Binding-site contacts:
Ligand atom C1 contacts residue ASP796 of chain 1.B at 3.5 Å.
Ligand atom O7 contacts residue ILE1130 of chain 1.A at 4.3 Å.
Ligand atom C7 contacts residue ASN709 of chain 1.A at 3.4 Å.
Ligand atom C8 contacts residue GLY1131 of chain 1.A at 3.5 Å.
Ligand atom O7 contacts residue ASP796 of chain 1.B at 3.9 Å.
Ligand atom C6 contacts residue ASN709 of chain 1.A at 4.5 Å.
Ligand atom N2 contacts residue ASN709 of chain 1.A at 3.0 Å (h-bond).
Ligand atom C4 contacts residue ASN709 of chain 1.A at 4.0 Å.
Ligand atom C2 contacts residue ASN709 of chain 1.A at 2.5 Å.
Ligand atom C3 contacts residue ASN709 of chain 1.A at 3.7 Å.
Ligand atom C1 contacts residue ASN709 of chain 1.A at 1.3 Å.
Ligand atom C2 contacts residue ASP796 of chain 1.B at 3.9 Å.
Ligand atom O7 contacts residue ASN709 of chain 1.A at 3.5 Å (h-bond).
Ligand atom C5 contacts residue ASN709 of chain 1.A at 3.4 Å.
Ligand atom O5 contacts residue ASP796 of chain 1.B at 3.3 Å (salt-bridge).
Ligand atom C8 contacts residue ILE1130 of chain 1.A at 3.9 Å (hydrophobic).
Ligand atom O5 contacts residue ASN709 of chain 1.A at 2.0 Å (h-bond).

A protein and the small-molecule ligand that binds it are described below.
Small molecule (SMILES): CC(=O)N[C@@H]1[C@@H](O)[C@H](O)[C@@H](CO)O[C@H]1O

Sequence of chain 1.A:
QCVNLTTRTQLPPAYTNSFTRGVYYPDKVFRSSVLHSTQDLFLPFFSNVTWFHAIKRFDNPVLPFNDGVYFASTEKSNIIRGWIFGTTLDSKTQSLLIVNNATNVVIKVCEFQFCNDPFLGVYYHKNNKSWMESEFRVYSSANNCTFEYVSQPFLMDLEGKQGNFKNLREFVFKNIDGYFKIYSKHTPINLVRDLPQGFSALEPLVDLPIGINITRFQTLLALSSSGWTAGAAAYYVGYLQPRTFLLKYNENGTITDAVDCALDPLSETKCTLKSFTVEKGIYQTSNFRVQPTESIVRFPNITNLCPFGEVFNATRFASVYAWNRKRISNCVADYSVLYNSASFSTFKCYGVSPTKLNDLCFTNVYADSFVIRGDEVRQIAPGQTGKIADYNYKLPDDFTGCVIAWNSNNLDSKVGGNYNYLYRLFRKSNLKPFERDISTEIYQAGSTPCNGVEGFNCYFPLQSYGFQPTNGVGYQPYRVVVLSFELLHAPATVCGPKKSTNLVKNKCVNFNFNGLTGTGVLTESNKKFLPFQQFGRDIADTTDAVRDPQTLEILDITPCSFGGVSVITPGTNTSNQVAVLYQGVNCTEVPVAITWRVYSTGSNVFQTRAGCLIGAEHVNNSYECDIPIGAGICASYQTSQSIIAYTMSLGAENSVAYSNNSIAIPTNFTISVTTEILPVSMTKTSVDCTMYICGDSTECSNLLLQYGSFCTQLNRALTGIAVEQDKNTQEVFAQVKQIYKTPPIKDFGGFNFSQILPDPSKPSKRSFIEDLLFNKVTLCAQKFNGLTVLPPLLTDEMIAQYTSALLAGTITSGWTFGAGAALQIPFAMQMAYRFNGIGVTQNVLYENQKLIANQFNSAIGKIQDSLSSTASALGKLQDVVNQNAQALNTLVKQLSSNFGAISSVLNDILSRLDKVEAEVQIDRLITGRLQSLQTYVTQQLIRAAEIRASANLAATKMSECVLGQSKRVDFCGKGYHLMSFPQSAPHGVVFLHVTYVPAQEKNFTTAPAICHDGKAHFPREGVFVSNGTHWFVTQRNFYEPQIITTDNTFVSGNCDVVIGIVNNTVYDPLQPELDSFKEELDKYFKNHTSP

Sequence of chain 1.B:
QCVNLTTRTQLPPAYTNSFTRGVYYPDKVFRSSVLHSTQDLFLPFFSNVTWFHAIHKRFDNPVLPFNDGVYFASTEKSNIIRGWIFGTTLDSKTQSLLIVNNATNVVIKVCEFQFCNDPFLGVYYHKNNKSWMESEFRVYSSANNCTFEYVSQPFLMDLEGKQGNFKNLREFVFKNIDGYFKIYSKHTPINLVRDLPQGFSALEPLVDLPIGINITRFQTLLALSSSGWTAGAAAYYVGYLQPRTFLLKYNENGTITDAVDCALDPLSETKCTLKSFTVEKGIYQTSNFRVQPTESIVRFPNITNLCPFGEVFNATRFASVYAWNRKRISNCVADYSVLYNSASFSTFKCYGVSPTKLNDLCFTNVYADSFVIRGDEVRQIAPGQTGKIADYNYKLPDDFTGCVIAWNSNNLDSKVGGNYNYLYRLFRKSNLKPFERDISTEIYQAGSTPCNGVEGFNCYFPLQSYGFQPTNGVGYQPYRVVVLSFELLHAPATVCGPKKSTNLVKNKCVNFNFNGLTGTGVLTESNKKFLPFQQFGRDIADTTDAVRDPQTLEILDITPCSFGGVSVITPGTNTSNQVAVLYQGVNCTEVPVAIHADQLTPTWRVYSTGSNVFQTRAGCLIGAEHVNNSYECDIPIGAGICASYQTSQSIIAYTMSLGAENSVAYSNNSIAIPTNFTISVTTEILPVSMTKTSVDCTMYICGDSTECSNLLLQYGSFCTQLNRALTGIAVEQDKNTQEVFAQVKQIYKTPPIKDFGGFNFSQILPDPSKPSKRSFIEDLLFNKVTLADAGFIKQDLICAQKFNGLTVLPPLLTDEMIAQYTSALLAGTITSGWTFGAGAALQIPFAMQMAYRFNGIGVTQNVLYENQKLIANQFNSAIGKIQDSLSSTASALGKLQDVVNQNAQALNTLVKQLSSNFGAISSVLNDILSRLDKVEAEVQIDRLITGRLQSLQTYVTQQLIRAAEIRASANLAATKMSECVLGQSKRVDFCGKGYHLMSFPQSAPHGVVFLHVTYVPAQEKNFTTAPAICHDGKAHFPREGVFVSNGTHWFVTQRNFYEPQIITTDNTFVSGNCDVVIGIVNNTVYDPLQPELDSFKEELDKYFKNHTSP